The protein below binds the small molecule below.
Small molecule (SMILES): O=C1C=C2C[C@]3(O)COc4c(ccc(O)c4O)C3=C2C=C1O

Binding-site contacts:
Ligand atom C04 contacts residue VAL71 of chain 1.A at 3.9 Å (hydrophobic).
Ligand atom C14 contacts residue ILE179 of chain 1.A at 3.6 Å (hydrophobic).
Ligand atom C04 contacts residue GLU119 of chain 1.A at 3.5 Å.
Ligand atom C02 contacts residue ILE100 of chain 1.A at 3.9 Å (hydrophobic).
Ligand atom O18 contacts residue GLU86 of chain 1.A at 3.5 Å (salt-bridge).
Ligand atom O18 contacts residue TRP181 of chain 1.A at 3.8 Å.
Ligand atom C05 contacts residue MET168 of chain 1.A at 3.6 Å (hydrophobic).
Ligand atom C16 contacts residue LYS73 of chain 1.A at 3.6 Å.
Ligand atom C17 contacts residue ASP180 of chain 1.A at 3.4 Å.
Ligand atom O21 contacts residue VAL71 of chain 1.A at 3.8 Å.
Ligand atom O21 contacts residue ILE121 of chain 1.A at 3.8 Å.
Ligand atom O19 contacts residue ASP180 of chain 1.A at 3.5 Å (salt-bridge).
Ligand atom C11 contacts residue ILE179 of chain 1.A at 3.9 Å (hydrophobic).
Ligand atom O21 contacts residue LEU50 of chain 1.A at 3.7 Å.
Ligand atom C17 contacts residue LYS73 of chain 1.A at 3.2 Å.
Ligand atom C14 contacts residue PHE118 of chain 1.A at 4.0 Å (hydrophobic).
Ligand atom C03 contacts residue VAL71 of chain 1.A at 4.0 Å (hydrophobic).
Ligand atom C10 contacts residue VAL58 of chain 1.A at 3.3 Å (hydrophobic).
Ligand atom O19 contacts residue ILE100 of chain 1.A at 3.5 Å.
Ligand atom O18 contacts residue ASP180 of chain 1.A at 3.0 Å.
Ligand atom C06 contacts residue MET168 of chain 1.A at 3.9 Å (hydrophobic).
Ligand atom C15 contacts residue ILE179 of chain 1.A at 3.9 Å (hydrophobic).
Ligand atom C03 contacts residue MET168 of chain 1.A at 3.8 Å (hydrophobic).
Ligand atom C04 contacts residue ILE100 of chain 1.A at 3.7 Å (hydrophobic).
Ligand atom O22 contacts residue ILE121 of chain 1.A at 2.3 Å (h-bond).
Ligand atom C05 contacts residue VAL71 of chain 1.A at 3.5 Å (hydrophobic).
Ligand atom C16 contacts residue ASP180 of chain 1.A at 4.0 Å.
Ligand atom C15 contacts residue ASP180 of chain 1.A at 3.4 Å.
Ligand atom O09 contacts residue LEU50 of chain 1.A at 3.7 Å.
Ligand atom O20 contacts residue ILE179 of chain 1.A at 2.9 Å.
Ligand atom C08 contacts residue ILE179 of chain 1.A at 3.8 Å (hydrophobic).
Ligand atom O18 contacts residue LYS73 of chain 1.A at 2.3 Å (salt-bridge).
Ligand atom C15 contacts residue PHE118 of chain 1.A at 3.7 Å (hydrophobic).
Ligand atom C13 contacts residue VAL58 of chain 1.A at 3.7 Å (hydrophobic).
Ligand atom O22 contacts residue HIS120 of chain 1.A at 3.4 Å.
Ligand atom C06 contacts residue ILE121 of chain 1.A at 3.6 Å (hydrophobic).
Ligand atom O19 contacts residue PHE118 of chain 1.A at 3.1 Å.
Ligand atom C07 contacts residue ILE179 of chain 1.A at 3.9 Å (hydrophobic).
Ligand atom O22 contacts residue VAL71 of chain 1.A at 3.7 Å.
Ligand atom C06 contacts residue VAL71 of chain 1.A at 3.5 Å (hydrophobic).

Sequence of chain 1.A:
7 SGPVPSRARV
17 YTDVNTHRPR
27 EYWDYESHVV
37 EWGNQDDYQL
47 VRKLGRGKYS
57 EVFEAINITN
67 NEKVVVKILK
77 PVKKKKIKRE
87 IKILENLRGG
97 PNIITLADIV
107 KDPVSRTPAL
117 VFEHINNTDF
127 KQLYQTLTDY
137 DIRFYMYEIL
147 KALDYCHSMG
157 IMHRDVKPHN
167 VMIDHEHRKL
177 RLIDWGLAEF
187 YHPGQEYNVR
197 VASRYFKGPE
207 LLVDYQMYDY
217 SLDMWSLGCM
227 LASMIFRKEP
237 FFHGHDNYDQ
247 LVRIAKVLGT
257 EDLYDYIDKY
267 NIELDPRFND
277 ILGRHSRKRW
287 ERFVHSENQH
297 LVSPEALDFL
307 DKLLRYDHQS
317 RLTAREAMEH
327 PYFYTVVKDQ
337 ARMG